Sequence of chain 1.A:
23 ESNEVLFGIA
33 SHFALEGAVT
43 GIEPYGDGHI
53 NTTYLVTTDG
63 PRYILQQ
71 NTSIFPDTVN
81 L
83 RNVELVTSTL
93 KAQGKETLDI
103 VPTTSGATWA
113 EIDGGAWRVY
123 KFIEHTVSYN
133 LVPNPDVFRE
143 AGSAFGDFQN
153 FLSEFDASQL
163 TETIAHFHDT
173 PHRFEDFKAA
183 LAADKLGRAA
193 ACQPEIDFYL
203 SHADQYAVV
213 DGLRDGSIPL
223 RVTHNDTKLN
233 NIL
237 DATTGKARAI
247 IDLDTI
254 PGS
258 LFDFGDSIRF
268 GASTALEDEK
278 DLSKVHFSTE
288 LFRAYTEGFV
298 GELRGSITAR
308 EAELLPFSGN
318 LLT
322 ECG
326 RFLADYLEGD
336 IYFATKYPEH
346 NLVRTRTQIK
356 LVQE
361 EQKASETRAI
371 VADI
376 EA

Binding-site contacts:
Ligand atom O4 contacts residue ARG266 of chain 1.A at 3.6 Å.
Ligand atom O6 contacts residue LYS230 of chain 1.A at 3.0 Å (salt-bridge).
Ligand atom C8 contacts residue PHE75 of chain 1.A at 3.9 Å (hydrophobic).
Ligand atom N2 contacts residue ASP228 of chain 1.A at 3.4 Å (salt-bridge).
Ligand atom C7 contacts residue ILE52 of chain 1.A at 3.7 Å (hydrophobic).
Ligand atom O5 contacts residue HIS51 of chain 1.A at 3.3 Å (h-bond).
Ligand atom O7 contacts residue ARG326 of chain 1.A at 2.9 Å (salt-bridge).
Ligand atom C7 contacts residue PHE169 of chain 1.A at 3.7 Å (hydrophobic).
Ligand atom O5 contacts residue PHE338 of chain 1.A at 3.9 Å.
Ligand atom O1 contacts residue LYS230 of chain 1.A at 3.6 Å (salt-bridge).
Ligand atom C7 contacts residue TYR337 of chain 1.A at 3.6 Å (hydrophobic).
Ligand atom C6 contacts residue CYS323 of chain 1.A at 3.7 Å (hydrophobic).
Ligand atom O4 contacts residue ASP263 of chain 1.A at 4.0 Å.
Ligand atom O4 contacts residue CYS323 of chain 1.A at 3.5 Å (h-bond).
Ligand atom O6 contacts residue ARG266 of chain 1.A at 3.6 Å (salt-bridge).
Ligand atom C3 contacts residue ASP228 of chain 1.A at 3.5 Å.
Ligand atom C6 contacts residue ARG266 of chain 1.A at 3.6 Å.
Ligand atom O3 contacts residue PHE169 of chain 1.A at 3.3 Å.
Ligand atom O3 contacts residue ARG326 of chain 1.A at 2.9 Å (salt-bridge).
Ligand atom N2 contacts residue ILE52 of chain 1.A at 3.8 Å.
Ligand atom C4 contacts residue CYS323 of chain 1.A at 4.0 Å (hydrophobic).
Ligand atom O5 contacts residue LYS230 of chain 1.A at 3.7 Å.
Ligand atom C6 contacts residue PHE327 of chain 1.A at 3.8 Å (hydrophobic).
Ligand atom O6 contacts residue GLU274 of chain 1.A at 2.7 Å (salt-bridge).
Ligand atom C6 contacts residue GLU274 of chain 1.A at 3.3 Å.
Ligand atom C8 contacts residue TYR337 of chain 1.A at 3.9 Å (hydrophobic).
Ligand atom C1 contacts residue ASP228 of chain 1.A at 3.7 Å.
Ligand atom O1 contacts residue ASP228 of chain 1.A at 2.6 Å (salt-bridge).
Ligand atom C1 contacts residue ILE52 of chain 1.A at 3.8 Å (hydrophobic).
Ligand atom O7 contacts residue ILE52 of chain 1.A at 3.6 Å.
Ligand atom O7 contacts residue TYR337 of chain 1.A at 2.6 Å (h-bond).
Ligand atom C8 contacts residue PHE169 of chain 1.A at 3.8 Å (hydrophobic).
Ligand atom C3 contacts residue ARG326 of chain 1.A at 3.9 Å.
Ligand atom C6 contacts residue HIS51 of chain 1.A at 3.7 Å.
Ligand atom O6 contacts residue HIS51 of chain 1.A at 3.1 Å.
Ligand atom C5 contacts residue LYS230 of chain 1.A at 3.8 Å.
Ligand atom C8 contacts residue ILE166 of chain 1.A at 3.8 Å (hydrophobic).
Ligand atom O7 contacts residue PHE169 of chain 1.A at 3.7 Å.
Ligand atom C8 contacts residue THR251 of chain 1.A at 3.9 Å.
Ligand atom C2 contacts residue ASP228 of chain 1.A at 3.7 Å.

This protein binds this small molecule.
Small molecule (SMILES): CC(=O)N[C@@H]1[C@@H](O)[C@H](O)[C@@H](CO)O[C@@H]1O